Sequence of chain 1.B:
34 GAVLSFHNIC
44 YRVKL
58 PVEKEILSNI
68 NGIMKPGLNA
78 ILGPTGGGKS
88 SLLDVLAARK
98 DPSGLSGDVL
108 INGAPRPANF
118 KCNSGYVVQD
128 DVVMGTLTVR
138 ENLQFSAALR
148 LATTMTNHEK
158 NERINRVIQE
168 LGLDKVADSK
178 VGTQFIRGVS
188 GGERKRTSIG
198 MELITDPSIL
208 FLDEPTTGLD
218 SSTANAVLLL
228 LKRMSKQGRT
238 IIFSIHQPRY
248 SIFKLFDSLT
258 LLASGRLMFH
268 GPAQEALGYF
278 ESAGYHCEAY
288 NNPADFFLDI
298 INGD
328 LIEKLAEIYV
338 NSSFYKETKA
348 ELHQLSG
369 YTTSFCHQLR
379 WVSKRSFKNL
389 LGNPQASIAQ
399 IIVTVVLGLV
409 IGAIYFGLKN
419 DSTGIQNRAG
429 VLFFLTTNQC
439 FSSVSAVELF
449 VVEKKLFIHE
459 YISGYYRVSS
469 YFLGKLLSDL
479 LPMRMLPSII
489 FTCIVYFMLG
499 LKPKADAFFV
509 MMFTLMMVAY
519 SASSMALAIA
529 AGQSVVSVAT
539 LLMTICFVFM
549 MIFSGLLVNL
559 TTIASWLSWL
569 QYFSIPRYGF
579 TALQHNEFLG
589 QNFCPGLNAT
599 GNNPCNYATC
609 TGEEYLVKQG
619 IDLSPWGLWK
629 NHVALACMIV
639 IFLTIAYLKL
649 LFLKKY

Sequence of chain 1.A:
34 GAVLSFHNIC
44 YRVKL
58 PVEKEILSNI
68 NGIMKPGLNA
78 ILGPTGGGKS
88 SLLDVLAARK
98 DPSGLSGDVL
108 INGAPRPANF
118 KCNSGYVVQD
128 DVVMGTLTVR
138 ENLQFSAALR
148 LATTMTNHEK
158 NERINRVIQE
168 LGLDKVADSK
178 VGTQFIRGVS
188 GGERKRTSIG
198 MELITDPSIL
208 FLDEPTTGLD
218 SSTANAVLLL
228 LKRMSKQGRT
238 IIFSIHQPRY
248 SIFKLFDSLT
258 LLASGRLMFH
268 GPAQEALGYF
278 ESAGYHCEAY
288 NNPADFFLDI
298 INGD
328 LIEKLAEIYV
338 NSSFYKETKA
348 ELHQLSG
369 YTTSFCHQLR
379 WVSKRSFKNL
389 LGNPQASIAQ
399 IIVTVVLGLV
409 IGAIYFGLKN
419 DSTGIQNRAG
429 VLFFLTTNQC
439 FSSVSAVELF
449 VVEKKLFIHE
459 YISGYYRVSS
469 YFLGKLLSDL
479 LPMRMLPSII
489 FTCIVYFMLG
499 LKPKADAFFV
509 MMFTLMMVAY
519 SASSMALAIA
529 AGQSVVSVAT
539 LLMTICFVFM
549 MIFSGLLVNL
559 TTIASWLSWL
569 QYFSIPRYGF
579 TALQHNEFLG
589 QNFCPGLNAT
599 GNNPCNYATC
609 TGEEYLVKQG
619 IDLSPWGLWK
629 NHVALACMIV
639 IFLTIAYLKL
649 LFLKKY

Binding-site contacts:
Ligand atom N07 contacts residue ASN436 of chain 1.A at 3.4 Å (h-bond).
Ligand atom C21 contacts residue THR542 of chain 1.B at 3.6 Å.
Ligand atom C02 contacts residue LEU405 of chain 1.A at 3.8 Å (hydrophobic).
Ligand atom C14 contacts residue MET549 of chain 1.B at 3.7 Å (hydrophobic).
Ligand atom O24 contacts residue THR542 of chain 1.B at 3.9 Å.
Ligand atom C13 contacts residue MET549 of chain 1.B at 3.6 Å (hydrophobic).
Ligand atom O31 contacts residue LEU539 of chain 1.B at 3.8 Å.
Ligand atom C14 contacts residue LEU555 of chain 1.B at 3.7 Å (hydrophobic).
Ligand atom C01 contacts residue ILE543 of chain 1.B at 3.7 Å (hydrophobic).
Ligand atom C09 contacts residue ASN436 of chain 1.A at 3.9 Å.
Ligand atom C15 contacts residue PHE431 of chain 1.A at 3.5 Å (hydrophobic).
Ligand atom C19 contacts residue VAL546 of chain 1.B at 3.5 Å (hydrophobic).
Ligand atom C03 contacts residue VAL401 of chain 1.A at 3.7 Å (hydrophobic).
Ligand atom C17 contacts residue PHE439 of chain 1.A at 3.7 Å (hydrophobic).
Ligand atom C18 contacts residue VAL546 of chain 1.B at 3.6 Å (hydrophobic).
Ligand atom C04 contacts residue ILE543 of chain 1.B at 3.6 Å (hydrophobic).
Ligand atom C15 contacts residue BWQ1 of chain 1.V at 3.7 Å.
Ligand atom C33 contacts residue ALA397 of chain 1.A at 3.6 Å (hydrophobic).
Ligand atom C08 contacts residue PHE439 of chain 1.A at 3.7 Å (hydrophobic).
Ligand atom C03 contacts residue LEU405 of chain 1.A at 3.7 Å (hydrophobic).
Ligand atom C08 contacts residue VAL546 of chain 1.B at 3.8 Å (hydrophobic).
Ligand atom C33 contacts residue VAL401 of chain 1.A at 3.7 Å (hydrophobic).
Ligand atom C16 contacts residue THR435 of chain 1.A at 3.5 Å.
Ligand atom C20 contacts residue PHE439 of chain 1.A at 3.7 Å (hydrophobic).
Ligand atom O11 contacts residue THR435 of chain 1.A at 3.0 Å (h-bond).
Ligand atom C16 contacts residue BWQ1 of chain 1.V at 3.7 Å.
Ligand atom C19 contacts residue PHE439 of chain 1.A at 3.5 Å (hydrophobic).
Ligand atom O37 contacts residue SER440 of chain 1.A at 3.7 Å.
Ligand atom C01 contacts residue LEU405 of chain 1.A at 3.7 Å (hydrophobic).
Ligand atom C22 contacts residue PHE439 of chain 1.A at 3.7 Å (hydrophobic).
Ligand atom C12 contacts residue THR435 of chain 1.A at 3.8 Å.
Ligand atom N07 contacts residue PHE439 of chain 1.A at 3.9 Å.
Ligand atom C13 contacts residue PHE432 of chain 1.A at 3.5 Å (hydrophobic).
Ligand atom C26 contacts residue PHE439 of chain 1.A at 3.9 Å (hydrophobic).
Ligand atom C18 contacts residue PHE439 of chain 1.A at 3.6 Å (hydrophobic).
Ligand atom C01 contacts residue VAL546 of chain 1.B at 3.8 Å (hydrophobic).
Ligand atom C12 contacts residue MET549 of chain 1.B at 3.7 Å (hydrophobic).
Ligand atom C34 contacts residue LEU539 of chain 1.B at 3.7 Å (hydrophobic).
Ligand atom C03 contacts residue ASN436 of chain 1.A at 3.7 Å.
Ligand atom C28 contacts residue LEU539 of chain 1.B at 3.7 Å (hydrophobic).

The protein below binds the small molecule below.
Small molecule (SMILES): CC(C)C[C@H]1c2[nH]c3cc(OC4CCCC4)ccc3c2C[C@H]2C(=O)N[C@@H](CCC(=O)OC(C)(C)C)C(=O)N21